Binding-site contacts:
Ligand atom C38 contacts residue GLY105 of chain 1.A at 3.6 Å.
Ligand atom N40 contacts residue MET102 of chain 1.A at 3.0 Å (h-bond).
Ligand atom C16 contacts residue PHE32 of chain 1.A at 3.6 Å (hydrophobic).
Ligand atom C05 contacts residue THR163 of chain 1.A at 3.7 Å.
Ligand atom C37 contacts residue PRO103 of chain 1.A at 3.3 Å (hydrophobic).
Ligand atom O01 contacts residue ALA52 of chain 1.A at 3.7 Å.
Ligand atom C39 contacts residue MET102 of chain 1.A at 3.5 Å (hydrophobic).
Ligand atom C34 contacts residue GLU113 of chain 1.A at 3.3 Å.
Ligand atom N19 contacts residue THR163 of chain 1.A at 3.1 Å (h-bond).
Ligand atom C20 contacts residue LEU153 of chain 1.A at 3.5 Å (hydrophobic).
Ligand atom C22 contacts residue ALA52 of chain 1.A at 3.7 Å (hydrophobic).
Ligand atom C22 contacts residue GLN100 of chain 1.A at 3.2 Å.
Ligand atom O01 contacts residue LEU101 of chain 1.A at 3.6 Å.
Ligand atom C34 contacts residue ASP109 of chain 1.A at 3.3 Å.
Ligand atom N17 contacts residue LYS54 of chain 1.A at 3.0 Å (salt-bridge).
Ligand atom C20 contacts residue THR99 of chain 1.A at 3.2 Å.
Ligand atom C38 contacts residue MET102 of chain 1.A at 3.6 Å (hydrophobic).
Ligand atom C22 contacts residue MET102 of chain 1.A at 3.7 Å (hydrophobic).
Ligand atom C21 contacts residue GLN100 of chain 1.A at 3.3 Å.
Ligand atom C16 contacts residue ASP164 of chain 1.A at 3.5 Å.
Ligand atom C06 contacts residue THR163 of chain 1.A at 3.7 Å.
Ligand atom C03 contacts residue LEU153 of chain 1.A at 3.4 Å (hydrophobic).
Ligand atom N17 contacts residue ASP164 of chain 1.A at 3.6 Å.
Ligand atom C18 contacts residue THR163 of chain 1.A at 3.2 Å.
Ligand atom C20 contacts residue GLN100 of chain 1.A at 3.7 Å.
Ligand atom C22 contacts residue LEU153 of chain 1.A at 3.4 Å (hydrophobic).
Ligand atom N19 contacts residue LEU153 of chain 1.A at 3.5 Å.
Ligand atom N33 contacts residue GLU113 of chain 1.A at 2.9 Å (salt-bridge).
Ligand atom N19 contacts residue THR99 of chain 1.A at 3.7 Å.
Ligand atom O08 contacts residue VAL35 of chain 1.A at 3.6 Å.
Ligand atom C13 contacts residue CYS106 of chain 1.A at 3.6 Å (hydrophobic).
Ligand atom O01 contacts residue MET102 of chain 1.A at 3.0 Å (h-bond).
Ligand atom C38 contacts residue PRO103 of chain 1.A at 3.0 Å (hydrophobic).
Ligand atom N15 contacts residue LYS54 of chain 1.A at 3.7 Å.
Ligand atom C21 contacts residue THR99 of chain 1.A at 3.0 Å.
Ligand atom C21 contacts residue CYS84 of chain 1.A at 3.3 Å (hydrophobic).
Ligand atom C39 contacts residue GLY105 of chain 1.A at 3.7 Å.
Ligand atom C03 contacts residue ALA52 of chain 1.A at 3.6 Å (hydrophobic).
Ligand atom C04 contacts residue LEU153 of chain 1.A at 3.4 Å (hydrophobic).
Ligand atom C05 contacts residue LEU153 of chain 1.A at 3.5 Å (hydrophobic).

Sequence of chain 1.A:
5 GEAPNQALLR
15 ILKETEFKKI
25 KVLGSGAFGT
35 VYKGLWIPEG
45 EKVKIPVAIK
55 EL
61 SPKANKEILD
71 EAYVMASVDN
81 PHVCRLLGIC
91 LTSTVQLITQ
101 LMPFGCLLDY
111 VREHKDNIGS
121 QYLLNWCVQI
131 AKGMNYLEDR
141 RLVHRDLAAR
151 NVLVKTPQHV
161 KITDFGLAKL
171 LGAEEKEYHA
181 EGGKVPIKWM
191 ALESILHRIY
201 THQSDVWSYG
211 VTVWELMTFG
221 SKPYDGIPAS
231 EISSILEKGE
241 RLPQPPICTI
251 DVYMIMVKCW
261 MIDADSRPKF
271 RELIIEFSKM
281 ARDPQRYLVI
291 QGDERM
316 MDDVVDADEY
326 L

A protein and the small-molecule ligand that binds it are described below.
Small molecule (SMILES): Cc1cc2cc(n1)-c1cnn(C)c1OCCC[C@@H](C)CN1/C(=N/C2=O)Nc2ccc(CN3CCN(C)CC3)cc21